Sequence of chain 12.B:
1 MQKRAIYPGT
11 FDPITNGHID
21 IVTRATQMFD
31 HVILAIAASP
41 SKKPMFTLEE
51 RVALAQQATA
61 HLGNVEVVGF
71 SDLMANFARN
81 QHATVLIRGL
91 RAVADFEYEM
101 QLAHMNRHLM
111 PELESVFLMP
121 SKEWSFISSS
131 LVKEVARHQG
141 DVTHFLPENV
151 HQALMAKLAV

Sequence of chain 8.B:
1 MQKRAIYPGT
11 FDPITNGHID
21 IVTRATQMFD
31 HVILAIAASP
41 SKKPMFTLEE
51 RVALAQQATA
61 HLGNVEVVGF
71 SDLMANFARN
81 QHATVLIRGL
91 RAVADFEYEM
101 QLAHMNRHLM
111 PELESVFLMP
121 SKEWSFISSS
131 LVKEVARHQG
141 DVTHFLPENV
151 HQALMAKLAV

The small molecule below binds the protein below.
Small molecule (SMILES): Oc1cccc2nc(CCc3cccc(Cl)c3)[nH]c12

Binding-site contacts:
Ligand atom C contacts residue ASN106 of chain 12.B at 3.2 Å.
Ligand atom C6 contacts residue LEU73 of chain 12.B at 4.0 Å (hydrophobic).
Ligand atom C14 contacts residue MET74 of chain 12.B at 3.6 Å (hydrophobic).
Ligand atom CL contacts residue GLY9 of chain 12.B at 3.3 Å.
Ligand atom C13 contacts residue PHE70 of chain 12.B at 3.8 Å (hydrophobic).
Ligand atom C12 contacts residue ALA37 of chain 12.B at 3.7 Å (hydrophobic).
Ligand atom C4 contacts residue GLU134 of chain 8.B at 3.6 Å.
Ligand atom C1 contacts residue LEU109 of chain 12.B at 3.6 Å (hydrophobic).
Ligand atom CL contacts residue PRO8 of chain 12.B at 3.7 Å.
Ligand atom CL contacts residue PHE70 of chain 12.B at 3.9 Å.
Ligand atom C14 contacts residue LEU73 of chain 12.B at 3.6 Å (hydrophobic).
Ligand atom C5 contacts residue MET74 of chain 12.B at 4.0 Å (hydrophobic).
Ligand atom C2 contacts residue LEU102 of chain 12.B at 3.6 Å (hydrophobic).
Ligand atom C3 contacts residue GLU134 of chain 8.B at 3.9 Å.
Ligand atom O contacts residue MET74 of chain 12.B at 3.1 Å.
Ligand atom C contacts residue LEU73 of chain 12.B at 3.6 Å (hydrophobic).
Ligand atom C6 contacts residue HIS138 of chain 8.B at 3.7 Å.
Ligand atom C2 contacts residue LEU131 of chain 8.B at 4.0 Å (hydrophobic).
Ligand atom C3 contacts residue LEU131 of chain 8.B at 3.8 Å (hydrophobic).
Ligand atom C2 contacts residue VAL135 of chain 8.B at 3.5 Å (hydrophobic).
Ligand atom O contacts residue LEU109 of chain 12.B at 4.0 Å.
Ligand atom C2 contacts residue MET105 of chain 12.B at 3.6 Å (hydrophobic).
Ligand atom N1 contacts residue LEU73 of chain 12.B at 3.4 Å.
Ligand atom C4 contacts residue MET74 of chain 12.B at 4.0 Å (hydrophobic).
Ligand atom C1 contacts residue MET105 of chain 12.B at 4.0 Å (hydrophobic).
Ligand atom C5 contacts residue LEU73 of chain 12.B at 3.7 Å (hydrophobic).
Ligand atom C3 contacts residue LEU102 of chain 12.B at 3.6 Å (hydrophobic).
Ligand atom C5 contacts residue GLU134 of chain 8.B at 3.9 Å.
Ligand atom C1 contacts residue ASN106 of chain 12.B at 3.1 Å.
Ligand atom C7 contacts residue ASP72 of chain 12.B at 3.6 Å.
Ligand atom C11 contacts residue ALA37 of chain 12.B at 3.9 Å (hydrophobic).
Ligand atom N1 contacts residue MET74 of chain 12.B at 3.0 Å (h-bond).
Ligand atom C13 contacts residue ALA37 of chain 12.B at 3.9 Å (hydrophobic).
Ligand atom C3 contacts residue VAL135 of chain 8.B at 3.8 Å (hydrophobic).
Ligand atom O contacts residue LEU73 of chain 12.B at 3.6 Å.
Ligand atom C11 contacts residue THR10 of chain 12.B at 4.0 Å.
Ligand atom N contacts residue GLU134 of chain 8.B at 2.8 Å (salt-bridge).
Ligand atom O contacts residue ASN106 of chain 12.B at 2.7 Å (h-bond).
Ligand atom C contacts residue MET74 of chain 12.B at 3.6 Å (hydrophobic).
Ligand atom O contacts residue ALA75 of chain 12.B at 3.0 Å (h-bond).